A protein and the small-molecule ligand that binds it are described below.
Small molecule (SMILES): CC(=O)N[C@@H]1[C@@H](O)[C@H](O)[C@@H](CO)O[C@H]1O

Binding-site contacts:
Ligand atom O5 contacts residue ASN1348 of chain 1.B at 3.8 Å.
Ligand atom O7 contacts residue ASN1349 of chain 1.B at 3.8 Å.
Ligand atom C4 contacts residue ASN1349 of chain 1.B at 4.3 Å.
Ligand atom C3 contacts residue ASN1349 of chain 1.B at 3.8 Å.
Ligand atom C2 contacts residue ASN1349 of chain 1.B at 2.5 Å.
Ligand atom N2 contacts residue ASN1349 of chain 1.B at 3.0 Å (h-bond).
Ligand atom C1 contacts residue ASN1348 of chain 1.B at 3.8 Å.
Ligand atom C1 contacts residue ASN1349 of chain 1.B at 1.4 Å.
Ligand atom C5 contacts residue ASN1349 of chain 1.B at 3.7 Å.
Ligand atom C7 contacts residue ASN1349 of chain 1.B at 3.6 Å.
Ligand atom O5 contacts residue ASN1349 of chain 1.B at 2.4 Å (h-bond).

Sequence of chain 1.B:
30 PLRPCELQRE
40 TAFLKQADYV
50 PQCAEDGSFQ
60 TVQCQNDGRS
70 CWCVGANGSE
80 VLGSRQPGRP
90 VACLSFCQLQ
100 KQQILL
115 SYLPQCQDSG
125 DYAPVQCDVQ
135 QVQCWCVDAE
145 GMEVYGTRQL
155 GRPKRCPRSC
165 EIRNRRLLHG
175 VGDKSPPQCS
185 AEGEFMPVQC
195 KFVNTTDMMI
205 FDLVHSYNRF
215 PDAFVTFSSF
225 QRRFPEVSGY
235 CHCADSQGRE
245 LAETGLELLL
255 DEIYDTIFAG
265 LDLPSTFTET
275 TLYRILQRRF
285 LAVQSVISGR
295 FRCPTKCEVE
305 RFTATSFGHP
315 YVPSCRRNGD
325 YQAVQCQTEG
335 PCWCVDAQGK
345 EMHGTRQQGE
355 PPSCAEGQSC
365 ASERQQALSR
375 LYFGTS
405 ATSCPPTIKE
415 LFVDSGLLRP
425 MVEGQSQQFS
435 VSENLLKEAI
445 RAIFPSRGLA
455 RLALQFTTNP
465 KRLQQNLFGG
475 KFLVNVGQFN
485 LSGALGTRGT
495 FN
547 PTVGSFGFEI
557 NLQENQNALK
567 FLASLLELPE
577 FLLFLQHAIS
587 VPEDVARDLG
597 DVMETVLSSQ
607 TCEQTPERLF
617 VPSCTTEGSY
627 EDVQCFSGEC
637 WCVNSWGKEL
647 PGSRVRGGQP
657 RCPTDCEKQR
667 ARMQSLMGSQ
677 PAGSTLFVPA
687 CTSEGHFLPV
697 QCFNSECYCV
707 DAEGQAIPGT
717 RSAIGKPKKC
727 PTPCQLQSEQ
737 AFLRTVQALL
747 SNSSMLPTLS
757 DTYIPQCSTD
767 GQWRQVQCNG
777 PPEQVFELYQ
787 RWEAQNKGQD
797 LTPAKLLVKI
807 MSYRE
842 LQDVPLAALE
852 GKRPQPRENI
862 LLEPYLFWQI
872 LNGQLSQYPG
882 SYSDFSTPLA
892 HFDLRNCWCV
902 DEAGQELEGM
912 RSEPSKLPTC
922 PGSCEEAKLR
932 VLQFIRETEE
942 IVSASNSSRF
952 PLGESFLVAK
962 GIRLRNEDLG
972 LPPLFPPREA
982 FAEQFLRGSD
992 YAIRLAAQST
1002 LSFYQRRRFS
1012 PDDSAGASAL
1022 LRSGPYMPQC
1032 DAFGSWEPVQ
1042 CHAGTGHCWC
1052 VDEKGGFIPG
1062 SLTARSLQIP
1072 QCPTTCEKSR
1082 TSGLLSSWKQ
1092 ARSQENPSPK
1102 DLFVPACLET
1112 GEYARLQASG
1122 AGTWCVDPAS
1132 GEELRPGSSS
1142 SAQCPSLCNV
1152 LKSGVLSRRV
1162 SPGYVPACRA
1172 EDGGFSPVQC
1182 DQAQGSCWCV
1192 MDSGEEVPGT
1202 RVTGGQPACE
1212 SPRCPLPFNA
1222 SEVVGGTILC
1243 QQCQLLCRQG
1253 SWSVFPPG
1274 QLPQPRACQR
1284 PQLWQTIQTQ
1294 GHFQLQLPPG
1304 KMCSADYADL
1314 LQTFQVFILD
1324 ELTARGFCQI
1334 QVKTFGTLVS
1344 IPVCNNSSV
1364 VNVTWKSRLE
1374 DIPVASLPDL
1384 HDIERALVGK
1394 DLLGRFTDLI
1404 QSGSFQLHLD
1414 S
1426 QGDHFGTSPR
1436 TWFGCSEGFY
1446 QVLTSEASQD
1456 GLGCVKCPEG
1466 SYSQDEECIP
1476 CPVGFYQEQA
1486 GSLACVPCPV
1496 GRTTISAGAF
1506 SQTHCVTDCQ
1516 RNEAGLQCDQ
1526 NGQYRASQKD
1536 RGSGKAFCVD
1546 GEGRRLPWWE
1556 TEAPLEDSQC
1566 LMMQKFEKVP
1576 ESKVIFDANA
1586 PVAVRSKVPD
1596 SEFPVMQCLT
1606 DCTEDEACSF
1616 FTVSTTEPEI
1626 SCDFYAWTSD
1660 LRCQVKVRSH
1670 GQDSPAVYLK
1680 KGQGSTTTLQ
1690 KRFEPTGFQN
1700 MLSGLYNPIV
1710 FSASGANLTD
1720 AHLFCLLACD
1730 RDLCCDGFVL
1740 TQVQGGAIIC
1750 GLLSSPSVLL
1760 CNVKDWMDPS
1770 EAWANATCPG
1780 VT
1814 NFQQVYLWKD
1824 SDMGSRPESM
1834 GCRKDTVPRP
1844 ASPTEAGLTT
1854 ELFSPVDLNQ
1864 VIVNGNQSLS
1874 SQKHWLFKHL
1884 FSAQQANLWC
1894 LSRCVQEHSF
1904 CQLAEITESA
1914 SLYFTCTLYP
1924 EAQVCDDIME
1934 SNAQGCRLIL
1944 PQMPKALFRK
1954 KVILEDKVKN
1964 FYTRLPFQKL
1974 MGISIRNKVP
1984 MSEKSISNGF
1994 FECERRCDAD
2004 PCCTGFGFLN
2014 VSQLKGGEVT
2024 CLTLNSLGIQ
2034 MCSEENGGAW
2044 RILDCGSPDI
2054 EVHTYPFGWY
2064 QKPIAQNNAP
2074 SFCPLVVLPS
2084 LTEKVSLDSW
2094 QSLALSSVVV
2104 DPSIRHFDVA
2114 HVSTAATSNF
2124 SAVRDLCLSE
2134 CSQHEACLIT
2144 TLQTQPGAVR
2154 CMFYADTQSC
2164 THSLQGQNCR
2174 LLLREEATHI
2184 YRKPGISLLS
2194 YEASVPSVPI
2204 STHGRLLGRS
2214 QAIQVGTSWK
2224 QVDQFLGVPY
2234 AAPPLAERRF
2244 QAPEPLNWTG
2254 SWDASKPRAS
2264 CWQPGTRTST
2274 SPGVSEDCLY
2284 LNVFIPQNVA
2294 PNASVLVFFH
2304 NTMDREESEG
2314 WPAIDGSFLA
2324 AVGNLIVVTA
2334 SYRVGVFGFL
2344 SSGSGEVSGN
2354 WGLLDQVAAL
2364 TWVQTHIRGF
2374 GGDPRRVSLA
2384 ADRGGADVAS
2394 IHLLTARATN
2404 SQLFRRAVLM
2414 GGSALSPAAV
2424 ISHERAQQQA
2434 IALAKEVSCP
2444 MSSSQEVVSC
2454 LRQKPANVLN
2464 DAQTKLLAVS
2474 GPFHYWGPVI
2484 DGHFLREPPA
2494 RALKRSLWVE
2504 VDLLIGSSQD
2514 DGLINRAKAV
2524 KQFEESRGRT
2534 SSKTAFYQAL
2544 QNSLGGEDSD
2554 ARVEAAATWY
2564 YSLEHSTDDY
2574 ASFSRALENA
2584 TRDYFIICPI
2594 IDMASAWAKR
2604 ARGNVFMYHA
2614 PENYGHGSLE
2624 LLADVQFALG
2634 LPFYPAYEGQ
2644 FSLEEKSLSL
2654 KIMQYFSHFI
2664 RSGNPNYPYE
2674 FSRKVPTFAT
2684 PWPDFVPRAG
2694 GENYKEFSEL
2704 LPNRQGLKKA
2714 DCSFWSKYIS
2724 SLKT